Sequence of chain 1.D:
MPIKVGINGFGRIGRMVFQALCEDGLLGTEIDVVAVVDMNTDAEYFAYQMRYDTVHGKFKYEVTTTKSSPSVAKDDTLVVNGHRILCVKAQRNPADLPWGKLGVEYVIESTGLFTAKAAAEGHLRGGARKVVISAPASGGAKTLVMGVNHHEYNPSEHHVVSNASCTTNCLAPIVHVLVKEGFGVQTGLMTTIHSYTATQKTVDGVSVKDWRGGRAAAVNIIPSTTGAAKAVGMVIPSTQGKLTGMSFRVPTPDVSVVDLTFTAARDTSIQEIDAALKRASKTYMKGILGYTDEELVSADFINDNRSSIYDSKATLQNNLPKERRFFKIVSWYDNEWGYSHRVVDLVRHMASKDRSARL

Binding-site contacts:
Ligand atom C5 contacts residue HIS194 of chain 1.D at 3.6 Å.
Ligand atom O3 contacts residue THR197 of chain 1.D at 4.1 Å.
Ligand atom C2 contacts residue CYS166 of chain 1.D at 2.7 Å (hydrophobic).
Ligand atom O3 contacts residue NAD1 of chain 1.I at 2.7 Å (h-bond).
Ligand atom C5 contacts residue ARG249 of chain 1.D at 3.5 Å.
Ligand atom C6 contacts residue ARG249 of chain 1.D at 3.4 Å.
Ligand atom O10 contacts residue NAD1 of chain 1.I at 3.7 Å.
Ligand atom C4 contacts residue NAD1 of chain 1.I at 3.8 Å.
Ligand atom C6 contacts residue NAD1 of chain 1.I at 4.5 Å.
Ligand atom C4 contacts residue SER165 of chain 1.D at 4.2 Å.
Ligand atom O9 contacts residue THR199 of chain 1.D at 4.0 Å.
Ligand atom O3 contacts residue ASN335 of chain 1.D at 3.5 Å.
Ligand atom C4 contacts residue CYS166 of chain 1.D at 3.2 Å (hydrophobic).
Ligand atom O8 contacts residue ARG249 of chain 1.D at 3.0 Å (salt-bridge).
Ligand atom C1 contacts residue ASN335 of chain 1.D at 4.2 Å.
Ligand atom P7 contacts residue THR197 of chain 1.D at 3.8 Å.
Ligand atom O3 contacts residue HIS194 of chain 1.D at 2.9 Å (h-bond).
Ligand atom C1 contacts residue HIS194 of chain 1.D at 3.2 Å.
Ligand atom C5 contacts residue CYS166 of chain 1.D at 4.0 Å (hydrophobic).
Ligand atom O9 contacts residue NAD1 of chain 1.I at 2.8 Å (h-bond).
Ligand atom O8 contacts residue THR199 of chain 1.D at 3.1 Å (h-bond).
Ligand atom O3 contacts residue CYS166 of chain 1.D at 2.6 Å (h-bond).
Ligand atom O10 contacts residue THR197 of chain 1.D at 3.6 Å.
Ligand atom C2 contacts residue NAD1 of chain 1.I at 4.2 Å.
Ligand atom P7 contacts residue ARG249 of chain 1.D at 3.8 Å.
Ligand atom C1 contacts residue NAD1 of chain 1.I at 3.5 Å.
Ligand atom C1 contacts residue CYS166 of chain 1.D at 1.7 Å (hydrophobic).
Ligand atom C2 contacts residue HIS194 of chain 1.D at 3.9 Å.
Ligand atom P7 contacts residue THR199 of chain 1.D at 4.2 Å.
Ligand atom P7 contacts residue NAD1 of chain 1.I at 3.9 Å.
Ligand atom O8 contacts residue THR197 of chain 1.D at 2.8 Å (h-bond).

A small-molecule ligand and the protein it binds are described below.
Small molecule (SMILES): C=C(C=O)CCP(=O)(O)O